The small molecule below binds the protein below.
Small molecule (SMILES): Cc1cn([C@H]2CC[C@@H](CO[P](=O)(O)O[P](=O)(O)OP(=O)(O)O)O2)c(=O)[nH]c1=O

Binding-site contacts:
Ligand atom C4' contacts residue TRP340 of chain 1.A at 3.5 Å (hydrophobic).
Ligand atom O1A contacts residue MG1 of chain 1.C at 2.3 Å.
Ligand atom O4' contacts residue 2DT6 of chain 1.B at 3.5 Å.
Ligand atom O2B contacts residue GLY222 of chain 1.A at 3.5 Å.
Ligand atom O2 contacts residue GLU347 of chain 1.A at 3.7 Å.
Ligand atom O2B contacts residue MG1 of chain 1.C at 2.6 Å.
Ligand atom O3A contacts residue MG1 of chain 1.C at 3.6 Å.
Ligand atom O1B contacts residue GLY223 of chain 1.A at 3.8 Å.
Ligand atom PG contacts residue HIS232 of chain 1.A at 3.6 Å.
Ligand atom C6 contacts residue 2DT6 of chain 1.B at 3.5 Å.
Ligand atom PA contacts residue MG1 of chain 1.C at 3.5 Å.
Ligand atom C1' contacts residue GLY339 of chain 1.A at 3.5 Å.
Ligand atom C5' contacts residue ASP235 of chain 1.A at 3.6 Å.
Ligand atom O1A contacts residue ASP233 of chain 1.A at 3.4 Å (salt-bridge).
Ligand atom C2' contacts residue GLY339 of chain 1.A at 3.6 Å.
Ligand atom O1G contacts residue LYS228 of chain 1.A at 2.7 Å (salt-bridge).
Ligand atom O3G contacts residue HIS232 of chain 1.A at 2.6 Å (h-bond).
Ligand atom O5' contacts residue 2DT6 of chain 1.B at 3.1 Å.
Ligand atom O1A contacts residue 2DT6 of chain 1.B at 3.9 Å.
Ligand atom O1A contacts residue ASP235 of chain 1.A at 3.6 Å.
Ligand atom O3B contacts residue MG1 of chain 1.C at 3.8 Å.
Ligand atom PB contacts residue MG1 of chain 1.C at 3.5 Å.
Ligand atom C5' contacts residue 2DT6 of chain 1.B at 3.8 Å.
Ligand atom C3' contacts residue GLY342 of chain 1.A at 3.8 Å.
Ligand atom O3G contacts residue MG1 of chain 1.C at 2.8 Å.
Ligand atom O3G contacts residue ASP233 of chain 1.A at 3.6 Å.
Ligand atom C2' contacts residue GLY342 of chain 1.A at 3.5 Å.
Ligand atom PB contacts residue GLY223 of chain 1.A at 3.9 Å.
Ligand atom O1B contacts residue ARG226 of chain 1.A at 2.8 Å (salt-bridge).
Ligand atom C5' contacts residue TRP340 of chain 1.A at 3.9 Å (hydrophobic).
Ligand atom O2A contacts residue HIS232 of chain 1.A at 3.8 Å.
Ligand atom O1A contacts residue HIS232 of chain 1.A at 3.0 Å.
Ligand atom O2 contacts residue ARG351 of chain 1.A at 3.9 Å.
Ligand atom C5M contacts residue 2DT6 of chain 1.B at 3.8 Å.
Ligand atom C5 contacts residue 2DT6 of chain 1.B at 3.9 Å.
Ligand atom O1G contacts residue GLY231 of chain 1.A at 3.5 Å.
Ligand atom O2B contacts residue GLY223 of chain 1.A at 2.7 Å (h-bond).
Ligand atom O2G contacts residue HIS232 of chain 1.A at 3.4 Å (h-bond).
Ligand atom PG contacts residue MG1 of chain 1.C at 3.8 Å.
Ligand atom O4' contacts residue GLY339 of chain 1.A at 3.9 Å.

Sequence of chain 1.A:
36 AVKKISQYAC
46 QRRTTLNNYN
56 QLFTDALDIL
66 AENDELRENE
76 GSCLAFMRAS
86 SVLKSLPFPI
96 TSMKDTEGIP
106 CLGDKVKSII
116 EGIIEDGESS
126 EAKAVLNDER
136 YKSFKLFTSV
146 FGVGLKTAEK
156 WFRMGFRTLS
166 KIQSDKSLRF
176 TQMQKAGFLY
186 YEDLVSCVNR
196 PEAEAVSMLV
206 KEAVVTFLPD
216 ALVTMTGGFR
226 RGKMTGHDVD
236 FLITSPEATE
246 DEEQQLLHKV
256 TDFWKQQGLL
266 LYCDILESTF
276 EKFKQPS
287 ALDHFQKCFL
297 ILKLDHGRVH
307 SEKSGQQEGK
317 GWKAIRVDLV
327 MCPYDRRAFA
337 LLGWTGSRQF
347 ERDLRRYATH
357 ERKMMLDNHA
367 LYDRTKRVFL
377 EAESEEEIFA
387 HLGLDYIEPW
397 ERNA